Sequence of chain 3.A:
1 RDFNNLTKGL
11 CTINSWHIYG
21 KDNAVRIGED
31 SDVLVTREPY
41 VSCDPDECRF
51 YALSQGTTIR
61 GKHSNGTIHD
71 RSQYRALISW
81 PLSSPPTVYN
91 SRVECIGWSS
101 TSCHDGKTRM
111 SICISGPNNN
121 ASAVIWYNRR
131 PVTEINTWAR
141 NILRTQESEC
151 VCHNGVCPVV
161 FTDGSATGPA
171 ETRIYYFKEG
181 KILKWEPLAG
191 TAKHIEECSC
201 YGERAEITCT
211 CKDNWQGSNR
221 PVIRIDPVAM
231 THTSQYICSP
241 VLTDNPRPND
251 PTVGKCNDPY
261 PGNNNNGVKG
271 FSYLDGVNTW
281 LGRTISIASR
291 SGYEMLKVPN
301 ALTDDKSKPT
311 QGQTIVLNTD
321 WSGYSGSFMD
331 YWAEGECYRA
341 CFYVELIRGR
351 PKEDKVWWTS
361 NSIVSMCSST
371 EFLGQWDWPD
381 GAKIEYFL

Sequence of chain 4.A:
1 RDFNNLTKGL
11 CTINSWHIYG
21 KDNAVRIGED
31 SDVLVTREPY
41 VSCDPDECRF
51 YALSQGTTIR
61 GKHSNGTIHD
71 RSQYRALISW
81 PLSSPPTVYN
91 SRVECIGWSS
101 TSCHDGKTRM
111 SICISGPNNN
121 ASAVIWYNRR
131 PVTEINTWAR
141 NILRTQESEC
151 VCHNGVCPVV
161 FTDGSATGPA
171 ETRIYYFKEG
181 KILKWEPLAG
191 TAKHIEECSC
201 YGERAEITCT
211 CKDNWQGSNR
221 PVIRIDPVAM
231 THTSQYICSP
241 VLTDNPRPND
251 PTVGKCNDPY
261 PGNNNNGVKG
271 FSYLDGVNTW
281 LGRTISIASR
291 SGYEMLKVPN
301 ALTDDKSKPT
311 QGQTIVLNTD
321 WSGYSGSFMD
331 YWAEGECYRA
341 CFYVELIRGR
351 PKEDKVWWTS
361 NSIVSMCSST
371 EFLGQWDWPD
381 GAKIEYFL

Binding-site contacts:
Ligand atom O2 contacts residue GLY312 of chain 3.A at 3.2 Å.
Ligand atom C6 contacts residue THR310 of chain 3.A at 3.6 Å.
Ligand atom O6 contacts residue THR310 of chain 3.A at 3.6 Å (h-bond).
Ligand atom O4 contacts residue ARG247 of chain 3.A at 3.3 Å (salt-bridge).
Ligand atom C4 contacts residue ILE287 of chain 3.A at 3.6 Å (hydrophobic).
Ligand atom O5 contacts residue ASN120 of chain 4.A at 2.4 Å (h-bond).
Ligand atom O6 contacts residue LYS308 of chain 3.A at 2.8 Å (salt-bridge).
Ligand atom O5 contacts residue GLY312 of chain 3.A at 3.6 Å.
Ligand atom C6 contacts residue LYS308 of chain 3.A at 3.6 Å.
Ligand atom C5 contacts residue ARG283 of chain 3.A at 3.5 Å.
Ligand atom O4 contacts residue GLU294 of chain 3.A at 2.8 Å (salt-bridge).
Ligand atom O3 contacts residue ASN249 of chain 3.A at 2.7 Å (h-bond).
Ligand atom O5 contacts residue ARG283 of chain 3.A at 3.1 Å (salt-bridge).
Ligand atom O6 contacts residue ASP250 of chain 3.A at 2.6 Å (salt-bridge).
Ligand atom O6 contacts residue ILE285 of chain 3.A at 2.9 Å (h-bond).
Ligand atom O3 contacts residue ASP250 of chain 3.A at 3.0 Å (salt-bridge).
Ligand atom C8 contacts residue ASN119 of chain 4.A at 3.4 Å.
Ligand atom C1 contacts residue ASN120 of chain 4.A at 1.5 Å.
Ligand atom O5 contacts residue GLN375 of chain 3.A at 3.4 Å (h-bond).
Ligand atom O5 contacts residue ASP250 of chain 3.A at 3.5 Å (salt-bridge).
Ligand atom O2 contacts residue ASN249 of chain 3.A at 3.3 Å (h-bond).
Ligand atom N2 contacts residue ASN120 of chain 4.A at 2.9 Å (h-bond).
Ligand atom O6 contacts residue GLN375 of chain 3.A at 3.3 Å.
Ligand atom O5 contacts residue GLY374 of chain 3.A at 3.3 Å.
Ligand atom C3 contacts residue GLU294 of chain 3.A at 3.4 Å.
Ligand atom C6 contacts residue ASP250 of chain 3.A at 3.5 Å.
Ligand atom O3 contacts residue GLY312 of chain 3.A at 2.8 Å (h-bond).
Ligand atom C6 contacts residue GLN311 of chain 3.A at 3.6 Å.
Ligand atom C3 contacts residue GLY312 of chain 3.A at 3.1 Å.
Ligand atom C6 contacts residue ARG283 of chain 3.A at 3.6 Å.
Ligand atom C4 contacts residue GLU294 of chain 3.A at 3.6 Å.
Ligand atom C7 contacts residue ASN120 of chain 4.A at 3.6 Å.
Ligand atom O3 contacts residue ARG283 of chain 3.A at 2.9 Å (salt-bridge).
Ligand atom O3 contacts residue GLU294 of chain 3.A at 2.6 Å (salt-bridge).
Ligand atom O4 contacts residue ILE287 of chain 3.A at 3.2 Å.
Ligand atom C6 contacts residue LEU373 of chain 3.A at 3.3 Å (hydrophobic).
Ligand atom O2 contacts residue LEU296 of chain 3.A at 3.4 Å.
Ligand atom C2 contacts residue ASN120 of chain 4.A at 2.5 Å.
Ligand atom C6 contacts residue ILE285 of chain 3.A at 3.5 Å (hydrophobic).
Ligand atom O3 contacts residue GLN311 of chain 3.A at 3.3 Å.

The small molecule below binds the protein below.
Small molecule (SMILES): CC(=O)N[C@H]1[C@H](O[C@H]2[C@H](O)[C@@H](NC(C)=O)CO[C@@H]2CO)O[C@H](CO)[C@@H](O[C@@H]2O[C@H](CO[C@H]3O[C@H](CO)[C@@H](O)[C@H](O)[C@@H]3O)[C@@H](O)[C@H](O[C@H]3O[C@H](CO)[C@@H](O)[C@H](O)[C@@H]3O[C@H]3O[C@H](CO)[C@@H](O)[C@H](O)[C@@H]3O[C@H]3O[C@H](CO)[C@@H](O)[C@H](O)[C@@H]3O)[C@@H]2O)[C@@H]1O